Sequence of chain 1.A:
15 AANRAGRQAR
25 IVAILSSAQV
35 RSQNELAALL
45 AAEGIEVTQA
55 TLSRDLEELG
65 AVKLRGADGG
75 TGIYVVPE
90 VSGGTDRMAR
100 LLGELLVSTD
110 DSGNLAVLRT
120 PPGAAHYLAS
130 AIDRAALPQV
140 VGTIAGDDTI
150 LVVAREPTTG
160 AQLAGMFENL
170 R

Sequence of chain 1.C:
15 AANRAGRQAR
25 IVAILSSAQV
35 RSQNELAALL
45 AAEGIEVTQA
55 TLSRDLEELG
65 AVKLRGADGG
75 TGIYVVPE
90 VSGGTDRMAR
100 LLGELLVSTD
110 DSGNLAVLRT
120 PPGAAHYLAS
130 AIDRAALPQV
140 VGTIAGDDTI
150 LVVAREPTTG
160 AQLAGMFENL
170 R

Binding-site contacts:
Ligand atom CD contacts residue HIS125 of chain 1.A at 3.6 Å.
Ligand atom OXT contacts residue ASP147 of chain 1.C at 3.2 Å (salt-bridge).
Ligand atom C contacts residue ASP147 of chain 1.C at 4.1 Å.
Ligand atom NH2 contacts residue ASP146 of chain 1.F at 3.3 Å (salt-bridge).
Ligand atom N contacts residue THR142 of chain 1.A at 2.9 Å (h-bond).
Ligand atom C contacts residue GLY145 of chain 1.C at 3.9 Å.
Ligand atom OXT contacts residue GLY145 of chain 1.C at 3.6 Å.
Ligand atom CG contacts residue ASP132 of chain 1.A at 3.7 Å.
Ligand atom CA contacts residue ASP132 of chain 1.A at 3.6 Å.
Ligand atom NE contacts residue SER129 of chain 1.A at 3.6 Å.
Ligand atom O contacts residue HIS125 of chain 1.A at 3.5 Å.
Ligand atom NH1 contacts residue ASP146 of chain 1.F at 2.8 Å (salt-bridge).
Ligand atom OXT contacts residue ASP146 of chain 1.C at 2.9 Å (salt-bridge).
Ligand atom NH2 contacts residue GLY122 of chain 1.F at 4.1 Å.
Ligand atom CZ contacts residue ASP146 of chain 1.C at 4.0 Å.
Ligand atom N contacts residue ASP147 of chain 1.C at 3.4 Å (salt-bridge).
Ligand atom N contacts residue THR148 of chain 1.C at 3.2 Å (h-bond).
Ligand atom N contacts residue ASP132 of chain 1.A at 2.8 Å (salt-bridge).
Ligand atom C contacts residue ASP146 of chain 1.C at 3.7 Å.
Ligand atom CB contacts residue THR142 of chain 1.A at 4.0 Å.
Ligand atom CB contacts residue ASP132 of chain 1.A at 3.3 Å.
Ligand atom NH1 contacts residue ASP146 of chain 1.C at 3.7 Å.
Ligand atom CA contacts residue ILE143 of chain 1.A at 4.2 Å (hydrophobic).
Ligand atom OXT contacts residue THR148 of chain 1.C at 3.7 Å.
Ligand atom O contacts residue ASP146 of chain 1.C at 3.7 Å.
Ligand atom C contacts residue ILE143 of chain 1.A at 4.2 Å (hydrophobic).
Ligand atom C contacts residue THR142 of chain 1.A at 3.8 Å.
Ligand atom O contacts residue GLY145 of chain 1.C at 3.4 Å.
Ligand atom NH2 contacts residue HIS125 of chain 1.A at 3.2 Å (h-bond).
Ligand atom O contacts residue ILE143 of chain 1.A at 3.9 Å.
Ligand atom CD contacts residue SER129 of chain 1.A at 3.3 Å.
Ligand atom CA contacts residue THR142 of chain 1.A at 3.3 Å.
Ligand atom CA contacts residue ASP147 of chain 1.C at 4.2 Å.
Ligand atom CB contacts residue SER129 of chain 1.A at 4.1 Å.
Ligand atom CZ contacts residue ASP146 of chain 1.F at 3.5 Å.
Ligand atom C contacts residue ALA144 of chain 1.A at 4.0 Å (hydrophobic).
Ligand atom CB contacts residue ALA128 of chain 1.A at 3.7 Å (hydrophobic).
Ligand atom CG contacts residue ASP147 of chain 1.C at 3.8 Å.
Ligand atom O contacts residue ALA144 of chain 1.A at 3.1 Å (h-bond).
Ligand atom NH1 contacts residue GLY122 of chain 1.F at 4.2 Å.

Sequence of chain 1.F:
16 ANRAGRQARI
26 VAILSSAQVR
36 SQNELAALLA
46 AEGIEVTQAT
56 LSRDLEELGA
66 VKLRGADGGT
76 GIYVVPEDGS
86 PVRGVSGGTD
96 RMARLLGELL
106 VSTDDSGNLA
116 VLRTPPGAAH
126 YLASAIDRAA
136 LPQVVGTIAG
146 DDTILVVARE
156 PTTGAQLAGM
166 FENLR

A small-molecule ligand and the protein it binds are described below.
Small molecule (SMILES): NC(=[NH2+])NCCC[C@H](N)C(=O)O